Sequence of chain 1.A:
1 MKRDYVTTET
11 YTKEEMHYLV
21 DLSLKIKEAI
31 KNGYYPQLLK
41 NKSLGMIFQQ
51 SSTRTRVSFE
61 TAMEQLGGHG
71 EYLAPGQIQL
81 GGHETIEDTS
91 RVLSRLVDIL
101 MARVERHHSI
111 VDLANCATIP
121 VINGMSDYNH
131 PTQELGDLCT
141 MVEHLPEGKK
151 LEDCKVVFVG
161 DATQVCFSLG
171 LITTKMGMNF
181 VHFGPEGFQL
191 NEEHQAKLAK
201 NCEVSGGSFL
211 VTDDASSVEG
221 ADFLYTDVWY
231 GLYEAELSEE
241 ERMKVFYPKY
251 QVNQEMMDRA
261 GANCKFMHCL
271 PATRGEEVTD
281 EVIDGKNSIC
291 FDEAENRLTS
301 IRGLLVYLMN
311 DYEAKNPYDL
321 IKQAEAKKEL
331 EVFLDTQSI

Sequence of chain 1.C:
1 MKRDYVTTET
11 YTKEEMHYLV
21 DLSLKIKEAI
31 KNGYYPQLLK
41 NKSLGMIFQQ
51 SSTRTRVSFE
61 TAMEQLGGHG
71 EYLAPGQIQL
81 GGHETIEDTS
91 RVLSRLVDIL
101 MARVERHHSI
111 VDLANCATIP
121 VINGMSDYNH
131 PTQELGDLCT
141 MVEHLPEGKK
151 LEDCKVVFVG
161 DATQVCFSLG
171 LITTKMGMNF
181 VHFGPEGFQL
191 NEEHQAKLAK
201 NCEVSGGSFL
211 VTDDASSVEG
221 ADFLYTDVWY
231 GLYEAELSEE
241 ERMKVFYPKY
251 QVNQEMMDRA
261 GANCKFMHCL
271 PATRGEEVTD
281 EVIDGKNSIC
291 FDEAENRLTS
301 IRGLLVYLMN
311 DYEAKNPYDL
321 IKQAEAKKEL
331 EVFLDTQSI

The small molecule below binds the protein below.
Small molecule (SMILES): N[C@@H](CCCNC(=O)CP(=O)(O)O)C(=O)O

Binding-site contacts:
Ligand atom CB contacts residue MET125 of chain 1.C at 3.7 Å (hydrophobic).
Ligand atom O1 contacts residue HIS130 of chain 1.C at 2.6 Å (h-bond).
Ligand atom O1 contacts residue ARG297 of chain 1.C at 3.2 Å (salt-bridge).
Ligand atom P contacts residue THR53 of chain 1.C at 3.9 Å.
Ligand atom CB contacts residue VAL165 of chain 1.C at 3.6 Å (hydrophobic).
Ligand atom O2P contacts residue THR53 of chain 1.C at 2.9 Å (h-bond).
Ligand atom C1P contacts residue LEU270 of chain 1.C at 3.5 Å (hydrophobic).
Ligand atom P contacts residue SER52 of chain 1.C at 3.7 Å.
Ligand atom C1 contacts residue ARG103 of chain 1.C at 3.7 Å.
Ligand atom O1P contacts residue THR53 of chain 1.C at 3.8 Å.
Ligand atom O2P contacts residue ARG54 of chain 1.C at 2.8 Å (salt-bridge).
Ligand atom P contacts residue ARG103 of chain 1.C at 3.8 Å.
Ligand atom CB contacts residue GLN164 of chain 1.C at 3.4 Å.
Ligand atom O3P contacts residue ARG103 of chain 1.C at 2.9 Å (salt-bridge).
Ligand atom C1P contacts residue ARG297 of chain 1.C at 3.7 Å.
Ligand atom O1 contacts residue THR55 of chain 1.C at 3.4 Å (h-bond).
Ligand atom NE contacts residue LEU270 of chain 1.C at 2.9 Å (h-bond).
Ligand atom CD contacts residue HIS130 of chain 1.C at 3.7 Å.
Ligand atom O1P contacts residue THR55 of chain 1.C at 2.9 Å (h-bond).
Ligand atom C1 contacts residue HIS130 of chain 1.C at 3.7 Å.
Ligand atom O1P contacts residue ARG54 of chain 1.C at 3.6 Å.
Ligand atom N contacts residue GLN164 of chain 1.C at 2.9 Å (h-bond).
Ligand atom C1P contacts residue ARG54 of chain 1.C at 3.4 Å.
Ligand atom N contacts residue THR163 of chain 1.C at 3.7 Å.
Ligand atom C1 contacts residue ARG297 of chain 1.C at 3.7 Å.
Ligand atom C1 contacts residue LEU270 of chain 1.C at 3.7 Å (hydrophobic).
Ligand atom O3P contacts residue GLN79 of chain 1.A at 3.4 Å (h-bond).
Ligand atom O1 contacts residue GLN133 of chain 1.C at 3.8 Å.
Ligand atom O contacts residue GLN164 of chain 1.C at 3.1 Å (h-bond).
Ligand atom CA contacts residue GLN164 of chain 1.C at 3.6 Å.
Ligand atom CD contacts residue MET125 of chain 1.C at 3.9 Å (hydrophobic).
Ligand atom P contacts residue ARG54 of chain 1.C at 3.7 Å.
Ligand atom CA contacts residue ASP227 of chain 1.C at 3.5 Å.
Ligand atom CD contacts residue CYS269 of chain 1.C at 3.7 Å (hydrophobic).
Ligand atom O1 contacts residue ARG103 of chain 1.C at 2.9 Å (salt-bridge).
Ligand atom O1P contacts residue ARG103 of chain 1.C at 3.3 Å (salt-bridge).
Ligand atom CB contacts residue ASP227 of chain 1.C at 3.7 Å.
Ligand atom O1P contacts residue SER52 of chain 1.C at 2.5 Å (h-bond).
Ligand atom O2P contacts residue GLN79 of chain 1.A at 3.5 Å (h-bond).
Ligand atom N contacts residue ASP227 of chain 1.C at 2.6 Å (salt-bridge).